Binding-site contacts:
Ligand atom C4 contacts residue ASN654 of chain 1.B at 4.2 Å.
Ligand atom C3 contacts residue ASN654 of chain 1.B at 3.8 Å.
Ligand atom C5 contacts residue ASN654 of chain 1.B at 3.7 Å.
Ligand atom N2 contacts residue ASN654 of chain 1.B at 2.9 Å (h-bond).
Ligand atom O5 contacts residue ASN654 of chain 1.B at 2.4 Å (h-bond).
Ligand atom C2 contacts residue ASN654 of chain 1.B at 2.4 Å.
Ligand atom C7 contacts residue ASN654 of chain 1.B at 3.6 Å.
Ligand atom O7 contacts residue ASN654 of chain 1.B at 4.4 Å.
Ligand atom C1 contacts residue ASN654 of chain 1.B at 1.4 Å.
Ligand atom C8 contacts residue ASN654 of chain 1.B at 3.9 Å.

Sequence of chain 1.B:
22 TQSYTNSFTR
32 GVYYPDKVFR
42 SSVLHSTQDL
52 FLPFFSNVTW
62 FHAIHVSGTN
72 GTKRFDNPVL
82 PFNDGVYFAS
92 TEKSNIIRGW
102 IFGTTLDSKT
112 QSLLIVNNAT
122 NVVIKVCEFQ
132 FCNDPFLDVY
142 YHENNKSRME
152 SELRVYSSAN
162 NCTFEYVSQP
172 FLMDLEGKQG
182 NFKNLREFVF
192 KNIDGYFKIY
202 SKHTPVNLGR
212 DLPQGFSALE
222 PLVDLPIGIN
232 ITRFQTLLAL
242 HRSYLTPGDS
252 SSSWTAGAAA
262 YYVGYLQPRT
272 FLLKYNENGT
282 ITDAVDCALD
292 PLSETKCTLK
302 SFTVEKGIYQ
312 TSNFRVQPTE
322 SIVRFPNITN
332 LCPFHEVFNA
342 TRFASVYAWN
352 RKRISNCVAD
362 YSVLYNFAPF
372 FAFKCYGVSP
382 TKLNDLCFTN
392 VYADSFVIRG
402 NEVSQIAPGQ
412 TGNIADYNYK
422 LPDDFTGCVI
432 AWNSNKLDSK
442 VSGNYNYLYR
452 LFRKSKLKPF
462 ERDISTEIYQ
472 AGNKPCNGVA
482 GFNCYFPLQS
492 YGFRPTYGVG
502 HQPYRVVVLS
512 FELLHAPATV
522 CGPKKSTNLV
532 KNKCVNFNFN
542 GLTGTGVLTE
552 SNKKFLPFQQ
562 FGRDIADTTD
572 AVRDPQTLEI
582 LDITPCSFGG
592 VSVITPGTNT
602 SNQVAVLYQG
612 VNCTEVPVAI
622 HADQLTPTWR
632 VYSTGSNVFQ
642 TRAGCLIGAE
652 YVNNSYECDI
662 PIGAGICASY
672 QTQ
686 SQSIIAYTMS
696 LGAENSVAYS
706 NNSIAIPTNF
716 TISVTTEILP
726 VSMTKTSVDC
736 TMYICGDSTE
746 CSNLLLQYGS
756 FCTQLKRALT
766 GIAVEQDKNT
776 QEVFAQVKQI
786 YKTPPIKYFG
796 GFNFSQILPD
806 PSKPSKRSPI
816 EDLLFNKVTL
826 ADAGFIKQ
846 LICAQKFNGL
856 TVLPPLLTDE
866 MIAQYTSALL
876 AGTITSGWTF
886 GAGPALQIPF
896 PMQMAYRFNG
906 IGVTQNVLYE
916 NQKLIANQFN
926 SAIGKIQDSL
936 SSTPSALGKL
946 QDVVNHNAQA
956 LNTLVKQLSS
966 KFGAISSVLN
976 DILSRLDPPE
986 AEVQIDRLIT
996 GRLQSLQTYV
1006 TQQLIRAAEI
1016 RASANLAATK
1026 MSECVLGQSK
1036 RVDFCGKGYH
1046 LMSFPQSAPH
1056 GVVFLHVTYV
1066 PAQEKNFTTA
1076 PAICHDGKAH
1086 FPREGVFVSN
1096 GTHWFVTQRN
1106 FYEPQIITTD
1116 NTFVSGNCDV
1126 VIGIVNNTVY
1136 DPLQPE

The protein below binds the small molecule below.
Small molecule (SMILES): CC(=O)N[C@@H]1[C@@H](O)[C@H](O)[C@@H](CO)O[C@H]1O